Sequence of chain 1.C:
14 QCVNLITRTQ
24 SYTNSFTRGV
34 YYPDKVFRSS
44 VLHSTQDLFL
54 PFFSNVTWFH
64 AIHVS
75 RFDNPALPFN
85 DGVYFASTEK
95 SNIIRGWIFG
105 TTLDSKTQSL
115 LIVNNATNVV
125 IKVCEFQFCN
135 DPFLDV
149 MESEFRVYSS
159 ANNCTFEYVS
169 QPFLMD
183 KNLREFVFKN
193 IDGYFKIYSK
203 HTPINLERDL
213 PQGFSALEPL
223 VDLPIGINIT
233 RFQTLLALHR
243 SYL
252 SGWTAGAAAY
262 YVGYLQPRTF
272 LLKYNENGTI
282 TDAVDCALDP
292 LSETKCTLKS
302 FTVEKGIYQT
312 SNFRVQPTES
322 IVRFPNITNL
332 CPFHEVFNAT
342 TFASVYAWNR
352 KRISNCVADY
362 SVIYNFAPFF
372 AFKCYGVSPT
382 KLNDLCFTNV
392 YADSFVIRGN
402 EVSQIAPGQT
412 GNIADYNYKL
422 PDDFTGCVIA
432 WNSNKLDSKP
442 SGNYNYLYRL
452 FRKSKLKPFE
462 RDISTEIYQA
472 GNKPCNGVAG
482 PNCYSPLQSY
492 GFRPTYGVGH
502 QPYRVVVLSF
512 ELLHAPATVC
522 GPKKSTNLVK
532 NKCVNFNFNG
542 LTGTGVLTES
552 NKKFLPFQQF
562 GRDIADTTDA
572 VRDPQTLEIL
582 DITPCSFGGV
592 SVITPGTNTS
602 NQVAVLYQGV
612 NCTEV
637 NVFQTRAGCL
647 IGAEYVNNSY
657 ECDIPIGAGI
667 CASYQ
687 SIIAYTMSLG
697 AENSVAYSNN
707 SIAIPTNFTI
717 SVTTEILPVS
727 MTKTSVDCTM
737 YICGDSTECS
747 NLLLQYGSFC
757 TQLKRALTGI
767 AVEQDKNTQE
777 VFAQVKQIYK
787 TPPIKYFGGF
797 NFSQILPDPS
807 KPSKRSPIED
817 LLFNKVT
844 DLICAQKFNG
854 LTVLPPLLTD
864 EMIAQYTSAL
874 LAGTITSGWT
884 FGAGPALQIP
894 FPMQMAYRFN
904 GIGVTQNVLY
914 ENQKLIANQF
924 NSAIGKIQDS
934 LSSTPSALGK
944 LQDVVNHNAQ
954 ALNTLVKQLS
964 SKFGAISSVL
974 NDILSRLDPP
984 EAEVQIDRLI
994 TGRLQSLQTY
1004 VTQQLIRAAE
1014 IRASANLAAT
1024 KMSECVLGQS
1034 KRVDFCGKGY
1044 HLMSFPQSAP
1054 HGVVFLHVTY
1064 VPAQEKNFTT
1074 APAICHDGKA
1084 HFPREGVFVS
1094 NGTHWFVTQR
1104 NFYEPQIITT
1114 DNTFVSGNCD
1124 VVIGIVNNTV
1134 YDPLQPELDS

The protein below binds the small molecule below.
Small molecule (SMILES): CC(=O)N[C@H]1[C@H](O[C@H]2[C@H](O)[C@@H](NC(C)=O)CO[C@@H]2CO)O[C@H](CO)[C@@H](O)[C@@H]1O

Binding-site contacts:
Ligand atom O5 contacts residue ASN1094 of chain 1.C at 2.4 Å (h-bond).
Ligand atom C1 contacts residue PHE1099 of chain 1.C at 4.2 Å (hydrophobic).
Ligand atom C1 contacts residue ASN1094 of chain 1.C at 1.4 Å.
Ligand atom C2 contacts residue THR1096 of chain 1.C at 4.0 Å.
Ligand atom C3 contacts residue ASN1094 of chain 1.C at 3.8 Å.
Ligand atom C6 contacts residue PHE1099 of chain 1.C at 3.6 Å (hydrophobic).
Ligand atom C7 contacts residue THR1096 of chain 1.C at 4.2 Å.
Ligand atom N2 contacts residue THR1096 of chain 1.C at 3.2 Å (h-bond).
Ligand atom N2 contacts residue ASN1094 of chain 1.C at 2.9 Å (h-bond).
Ligand atom C6 contacts residue HIS1097 of chain 1.C at 4.3 Å.
Ligand atom O4 contacts residue HIS1097 of chain 1.C at 3.7 Å.
Ligand atom C3 contacts residue HIS1097 of chain 1.C at 3.9 Å.
Ligand atom C1 contacts residue THR1096 of chain 1.C at 4.3 Å.
Ligand atom O7 contacts residue ASN1094 of chain 1.C at 3.6 Å (h-bond).
Ligand atom C2 contacts residue ASN1094 of chain 1.C at 2.4 Å.
Ligand atom C3 contacts residue THR1096 of chain 1.C at 4.1 Å.
Ligand atom C5 contacts residue PHE1099 of chain 1.C at 3.9 Å (hydrophobic).
Ligand atom C1 contacts residue HIS1097 of chain 1.C at 4.3 Å.
Ligand atom C8 contacts residue HIS1097 of chain 1.C at 4.3 Å.
Ligand atom C7 contacts residue ASN1094 of chain 1.C at 3.4 Å.
Ligand atom C4 contacts residue ASN1094 of chain 1.C at 4.2 Å.
Ligand atom C8 contacts residue ASN1094 of chain 1.C at 3.7 Å.
Ligand atom O5 contacts residue HIS1097 of chain 1.C at 4.3 Å.
Ligand atom O5 contacts residue PHE1099 of chain 1.C at 3.7 Å.
Ligand atom C8 contacts residue THR1096 of chain 1.C at 4.0 Å.
Ligand atom O7 contacts residue HIS1097 of chain 1.C at 3.3 Å.
Ligand atom C4 contacts residue HIS1097 of chain 1.C at 3.9 Å.
Ligand atom C5 contacts residue HIS1097 of chain 1.C at 3.5 Å.
Ligand atom C7 contacts residue HIS1097 of chain 1.C at 3.9 Å.
Ligand atom C5 contacts residue ASN1094 of chain 1.C at 3.7 Å.